Binding-site contacts:
Ligand atom C6 contacts residue LYS56 of chain 1.B at 3.5 Å.
Ligand atom C3 contacts residue LYS56 of chain 1.B at 3.7 Å.
Ligand atom O9A contacts residue ARG33 of chain 1.A at 2.9 Å (salt-bridge).
Ligand atom C5 contacts residue ASN98 of chain 1.A at 3.9 Å.
Ligand atom O1B contacts residue ARG52 of chain 1.B at 3.2 Å (salt-bridge).
Ligand atom C5 contacts residue TYR38 of chain 1.A at 4.0 Å (hydrophobic).
Ligand atom O4 contacts residue TYR33 of chain 1.B at 4.0 Å.
Ligand atom C7 contacts residue ASN98 of chain 1.A at 3.3 Å.
Ligand atom O4 contacts residue ARG101 of chain 1.A at 2.8 Å (salt-bridge).
Ligand atom C5 contacts residue GLU111 of chain 1.B at 4.0 Å.
Ligand atom O4 contacts residue SER97 of chain 1.A at 3.3 Å (h-bond).
Ligand atom C4 contacts residue ILE102 of chain 1.B at 3.7 Å (hydrophobic).
Ligand atom C3 contacts residue ILE102 of chain 1.B at 3.7 Å (hydrophobic).
Ligand atom O1A contacts residue LYS56 of chain 1.B at 2.8 Å (salt-bridge).
Ligand atom O5 contacts residue LYS56 of chain 1.B at 2.8 Å (salt-bridge).
Ligand atom C4 contacts residue GLU111 of chain 1.B at 3.3 Å.
Ligand atom C5 contacts residue SER97 of chain 1.A at 3.4 Å.
Ligand atom C1 contacts residue TYR33 of chain 1.B at 3.9 Å (hydrophobic).
Ligand atom O4 contacts residue ARG33 of chain 1.A at 3.7 Å.
Ligand atom C7 contacts residue LYS56 of chain 1.B at 3.9 Å.
Ligand atom O1A contacts residue ARG52 of chain 1.B at 2.8 Å (salt-bridge).
Ligand atom O7A contacts residue ARG33 of chain 1.A at 2.8 Å (salt-bridge).
Ligand atom C4 contacts residue ARG101 of chain 1.A at 3.9 Å.
Ligand atom O1A contacts residue TYR33 of chain 1.B at 2.8 Å (h-bond).
Ligand atom O5 contacts residue ARG101 of chain 1.A at 3.7 Å.
Ligand atom P4A contacts residue ARG33 of chain 1.A at 3.5 Å.
Ligand atom O5 contacts residue TYR33 of chain 1.B at 3.4 Å (h-bond).
Ligand atom O4 contacts residue GLU111 of chain 1.B at 2.7 Å (salt-bridge).
Ligand atom O5 contacts residue ASN98 of chain 1.A at 3.0 Å (h-bond).
Ligand atom O4 contacts residue ILE102 of chain 1.B at 3.4 Å.
Ligand atom O7 contacts residue ASN31 of chain 1.A at 3.5 Å (h-bond).
Ligand atom C2 contacts residue LYS56 of chain 1.B at 3.5 Å.
Ligand atom C1 contacts residue ARG52 of chain 1.B at 3.7 Å.
Ligand atom C3 contacts residue ARG101 of chain 1.A at 4.0 Å.
Ligand atom O6 contacts residue LYS56 of chain 1.B at 2.9 Å (salt-bridge).
Ligand atom C1 contacts residue LYS56 of chain 1.B at 3.6 Å.
Ligand atom O7 contacts residue ASN98 of chain 1.A at 2.7 Å (h-bond).
Ligand atom O5 contacts residue SER97 of chain 1.A at 2.9 Å (h-bond).
Ligand atom C4 contacts residue SER97 of chain 1.A at 4.0 Å.
Ligand atom C5 contacts residue LYS56 of chain 1.B at 3.6 Å.

Sequence of chain 1.A:
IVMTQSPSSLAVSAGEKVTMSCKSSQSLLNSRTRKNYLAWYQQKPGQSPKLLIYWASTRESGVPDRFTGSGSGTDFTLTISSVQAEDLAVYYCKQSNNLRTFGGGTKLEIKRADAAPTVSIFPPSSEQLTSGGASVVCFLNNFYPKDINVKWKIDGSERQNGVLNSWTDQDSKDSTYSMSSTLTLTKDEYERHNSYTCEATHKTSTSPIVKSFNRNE

Sequence of chain 1.B:
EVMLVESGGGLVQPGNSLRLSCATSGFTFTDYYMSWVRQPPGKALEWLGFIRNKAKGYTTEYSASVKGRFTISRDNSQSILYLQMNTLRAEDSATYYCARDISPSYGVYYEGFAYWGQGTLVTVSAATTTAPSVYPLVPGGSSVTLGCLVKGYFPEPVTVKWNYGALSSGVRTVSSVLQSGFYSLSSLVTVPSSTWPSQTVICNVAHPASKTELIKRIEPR

A protein and the small-molecule ligand that binds it are described below.
Small molecule (SMILES): N[C@@H]1[C@@H](O)[C@H](OP(=O)(O)O)[C@@H](CO[C@]2(C(=O)O)C[C@@H](O[C@]3(C(=O)O)C[C@@H](O)[C@@H](O)[C@@H]([C@H](O)CO)O3)[C@@H](O)[C@@H]([C@H](O)CO)O2)O[C@H]1O